Sequence of chain 58.A:
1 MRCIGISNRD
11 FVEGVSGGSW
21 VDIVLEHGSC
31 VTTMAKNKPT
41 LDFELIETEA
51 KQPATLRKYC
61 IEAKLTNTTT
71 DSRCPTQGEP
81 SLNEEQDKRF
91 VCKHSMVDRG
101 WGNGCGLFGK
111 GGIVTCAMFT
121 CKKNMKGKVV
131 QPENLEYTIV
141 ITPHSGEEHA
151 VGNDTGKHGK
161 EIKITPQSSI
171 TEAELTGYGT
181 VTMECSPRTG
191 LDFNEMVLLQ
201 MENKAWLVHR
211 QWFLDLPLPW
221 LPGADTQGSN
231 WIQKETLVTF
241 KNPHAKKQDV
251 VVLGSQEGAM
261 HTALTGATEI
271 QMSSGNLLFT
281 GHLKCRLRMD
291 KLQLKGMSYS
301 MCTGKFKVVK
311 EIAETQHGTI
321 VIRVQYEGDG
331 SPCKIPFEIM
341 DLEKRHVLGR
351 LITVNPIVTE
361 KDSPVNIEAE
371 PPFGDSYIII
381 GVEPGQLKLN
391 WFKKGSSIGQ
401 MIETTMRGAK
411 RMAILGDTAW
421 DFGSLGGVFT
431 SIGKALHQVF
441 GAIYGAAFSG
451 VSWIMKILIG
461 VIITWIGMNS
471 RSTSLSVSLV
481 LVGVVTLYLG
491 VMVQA

Sequence of chain 32.A:
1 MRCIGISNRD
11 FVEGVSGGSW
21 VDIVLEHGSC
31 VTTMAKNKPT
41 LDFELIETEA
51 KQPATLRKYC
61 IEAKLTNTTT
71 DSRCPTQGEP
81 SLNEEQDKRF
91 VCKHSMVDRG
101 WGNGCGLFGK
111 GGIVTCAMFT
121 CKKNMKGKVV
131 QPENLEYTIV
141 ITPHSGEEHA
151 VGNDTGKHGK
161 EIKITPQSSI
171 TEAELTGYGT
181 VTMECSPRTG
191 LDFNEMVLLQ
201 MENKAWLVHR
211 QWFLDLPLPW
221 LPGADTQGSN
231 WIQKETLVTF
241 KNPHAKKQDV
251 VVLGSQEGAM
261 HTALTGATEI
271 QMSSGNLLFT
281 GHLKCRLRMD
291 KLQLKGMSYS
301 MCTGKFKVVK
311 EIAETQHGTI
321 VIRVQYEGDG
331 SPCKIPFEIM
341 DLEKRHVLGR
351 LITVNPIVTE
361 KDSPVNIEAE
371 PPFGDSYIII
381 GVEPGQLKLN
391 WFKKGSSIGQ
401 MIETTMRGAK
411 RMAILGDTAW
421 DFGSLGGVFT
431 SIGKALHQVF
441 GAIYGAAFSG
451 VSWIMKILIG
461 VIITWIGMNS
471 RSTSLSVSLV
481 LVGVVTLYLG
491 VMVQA

This small molecule binds to this protein.
Small molecule (SMILES): CC(=O)N[C@H]1[C@H](O[C@H]2[C@H](O)[C@@H](NC(C)=O)CO[C@@H]2CO)O[C@H](CO)[C@@H](O)[C@@H]1O

Binding-site contacts:
Ligand atom C1 contacts residue HIS158 of chain 58.A at 4.2 Å.
Ligand atom C7 contacts residue ASN153 of chain 58.A at 4.1 Å.
Ligand atom C5 contacts residue ASN153 of chain 58.A at 3.6 Å.
Ligand atom O7 contacts residue HIS149 of chain 58.A at 3.3 Å.
Ligand atom C6 contacts residue HIS158 of chain 58.A at 3.6 Å.
Ligand atom O3 contacts residue HIS149 of chain 58.A at 4.2 Å.
Ligand atom O5 contacts residue HIS158 of chain 58.A at 3.2 Å.
Ligand atom C1 contacts residue HIS149 of chain 58.A at 3.6 Å.
Ligand atom O5 contacts residue THR155 of chain 58.A at 3.9 Å.
Ligand atom C5 contacts residue HIS158 of chain 58.A at 4.0 Å.
Ligand atom O6 contacts residue HIS149 of chain 58.A at 3.5 Å.
Ligand atom C3 contacts residue HIS149 of chain 58.A at 4.3 Å.
Ligand atom C7 contacts residue HIS149 of chain 58.A at 4.3 Å.
Ligand atom N2 contacts residue ASN153 of chain 58.A at 3.1 Å (h-bond).
Ligand atom C5 contacts residue HIS149 of chain 58.A at 4.2 Å.
Ligand atom C4 contacts residue ASN153 of chain 58.A at 4.2 Å.
Ligand atom C2 contacts residue HIS149 of chain 58.A at 3.4 Å.
Ligand atom C3 contacts residue ASN153 of chain 58.A at 3.9 Å.
Ligand atom C1 contacts residue ASN153 of chain 58.A at 1.4 Å.
Ligand atom C4 contacts residue HIS149 of chain 58.A at 3.7 Å.
Ligand atom O5 contacts residue GLY156 of chain 58.A at 4.1 Å.
Ligand atom C8 contacts residue ASN153 of chain 58.A at 4.5 Å.
Ligand atom C8 contacts residue GLY102 of chain 32.A at 3.5 Å.
Ligand atom O6 contacts residue HIS158 of chain 58.A at 3.5 Å.
Ligand atom O5 contacts residue HIS149 of chain 58.A at 3.6 Å (h-bond).
Ligand atom C6 contacts residue GLY156 of chain 58.A at 3.8 Å.
Ligand atom N2 contacts residue HIS149 of chain 58.A at 4.2 Å.
Ligand atom C5 contacts residue GLY156 of chain 58.A at 4.1 Å.
Ligand atom O5 contacts residue ASN153 of chain 58.A at 2.3 Å (h-bond).
Ligand atom C2 contacts residue ASN153 of chain 58.A at 2.5 Å.
Ligand atom C1 contacts residue THR155 of chain 58.A at 3.9 Å.